Sequence of chain 1.A:
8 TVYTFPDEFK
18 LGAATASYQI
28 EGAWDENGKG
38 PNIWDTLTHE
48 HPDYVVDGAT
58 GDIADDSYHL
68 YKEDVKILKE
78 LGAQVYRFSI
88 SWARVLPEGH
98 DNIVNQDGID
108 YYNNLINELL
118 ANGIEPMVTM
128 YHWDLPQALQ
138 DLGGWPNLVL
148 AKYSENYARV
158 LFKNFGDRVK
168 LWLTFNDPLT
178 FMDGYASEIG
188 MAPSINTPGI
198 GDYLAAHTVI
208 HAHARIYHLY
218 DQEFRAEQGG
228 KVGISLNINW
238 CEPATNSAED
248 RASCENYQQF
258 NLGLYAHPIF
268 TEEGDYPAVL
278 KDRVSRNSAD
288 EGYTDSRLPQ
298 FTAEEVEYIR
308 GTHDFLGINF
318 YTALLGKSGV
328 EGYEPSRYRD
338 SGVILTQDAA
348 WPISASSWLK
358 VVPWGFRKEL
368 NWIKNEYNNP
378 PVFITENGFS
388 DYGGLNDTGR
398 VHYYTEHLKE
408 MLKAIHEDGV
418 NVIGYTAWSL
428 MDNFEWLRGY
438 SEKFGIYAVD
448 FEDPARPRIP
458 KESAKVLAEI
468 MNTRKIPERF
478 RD

Binding-site contacts:
Ligand atom CAD contacts residue GLY329 of chain 1.A at 4.2 Å.
Ligand atom CAM contacts residue GLY329 of chain 1.A at 4.4 Å.
Ligand atom CAH contacts residue TYR335 of chain 1.A at 4.4 Å (hydrophobic).
Ligand atom CAO contacts residue TYR335 of chain 1.A at 4.0 Å (hydrophobic).
Ligand atom CAA contacts residue GOI1 of chain 1.B at 3.7 Å.
Ligand atom CAD contacts residue GLU328 of chain 1.A at 4.0 Å.
Ligand atom CAM contacts residue TYR335 of chain 1.A at 4.2 Å (hydrophobic).
Ligand atom CAF contacts residue GLY329 of chain 1.A at 3.6 Å.
Ligand atom CAJ contacts residue TYR335 of chain 1.A at 4.2 Å (hydrophobic).
Ligand atom CAB contacts residue TYR330 of chain 1.A at 4.3 Å (hydrophobic).
Ligand atom NAK contacts residue TYR335 of chain 1.A at 4.0 Å.
Ligand atom CAO contacts residue GLU328 of chain 1.A at 4.3 Å.
Ligand atom CAH contacts residue GLU328 of chain 1.A at 3.7 Å.
Ligand atom CAF contacts residue TYR330 of chain 1.A at 3.7 Å (hydrophobic).
Ligand atom CAE contacts residue GOI1 of chain 1.B at 3.5 Å.
Ligand atom CAB contacts residue GLY329 of chain 1.A at 3.6 Å.
Ligand atom NAK contacts residue GLU328 of chain 1.A at 4.4 Å.

The protein below binds the small molecule below.
Small molecule (SMILES): C1=Cc2ccccc2Nc2ccccc21